The small molecule below binds the protein below.
Small molecule (SMILES): CC(=O)N[C@@H]1[C@@H](O)[C@H](O)[C@@H](CO)O[C@H]1O

Binding-site contacts:
Ligand atom C7 contacts residue ASN267 of chain 1.E at 4.1 Å.
Ligand atom O7 contacts residue ASN267 of chain 1.E at 4.2 Å.
Ligand atom N2 contacts residue ASN451 of chain 1.E at 2.8 Å (h-bond).
Ligand atom C1 contacts residue PRO296 of chain 1.E at 4.3 Å (hydrophobic).
Ligand atom C5 contacts residue ASN451 of chain 1.E at 3.7 Å.
Ligand atom C7 contacts residue ASN451 of chain 1.E at 3.3 Å.
Ligand atom O5 contacts residue ASN451 of chain 1.E at 2.4 Å (h-bond).
Ligand atom C2 contacts residue ASN451 of chain 1.E at 2.5 Å.
Ligand atom O7 contacts residue ASN451 of chain 1.E at 3.5 Å (h-bond).
Ligand atom C1 contacts residue ASN451 of chain 1.E at 1.5 Å.
Ligand atom C3 contacts residue ASN451 of chain 1.E at 3.8 Å.
Ligand atom C8 contacts residue NAG1 of chain 1.R at 3.5 Å.
Ligand atom C8 contacts residue SER450 of chain 1.E at 4.5 Å.
Ligand atom O5 contacts residue PRO296 of chain 1.E at 3.9 Å.
Ligand atom C8 contacts residue ASN267 of chain 1.E at 3.5 Å.
Ligand atom C4 contacts residue ASN451 of chain 1.E at 4.2 Å.
Ligand atom C8 contacts residue ASN451 of chain 1.E at 4.0 Å.

Sequence of chain 1.E:
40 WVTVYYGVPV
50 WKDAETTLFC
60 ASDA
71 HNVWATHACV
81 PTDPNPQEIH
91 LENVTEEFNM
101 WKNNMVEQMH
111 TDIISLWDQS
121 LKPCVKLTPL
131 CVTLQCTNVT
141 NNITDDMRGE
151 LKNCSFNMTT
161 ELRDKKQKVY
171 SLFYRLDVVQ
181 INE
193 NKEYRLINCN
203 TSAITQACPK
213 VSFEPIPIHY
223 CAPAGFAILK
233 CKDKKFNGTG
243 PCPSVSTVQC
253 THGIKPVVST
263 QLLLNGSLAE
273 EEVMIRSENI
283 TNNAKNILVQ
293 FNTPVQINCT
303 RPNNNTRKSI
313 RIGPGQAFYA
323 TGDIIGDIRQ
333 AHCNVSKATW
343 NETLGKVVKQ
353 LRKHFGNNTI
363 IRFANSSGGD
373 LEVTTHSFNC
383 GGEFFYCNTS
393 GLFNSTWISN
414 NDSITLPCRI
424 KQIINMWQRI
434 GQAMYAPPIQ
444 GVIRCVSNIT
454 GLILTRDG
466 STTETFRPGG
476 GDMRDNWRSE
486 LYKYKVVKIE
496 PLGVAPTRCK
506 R